The protein below binds the small molecule below.
Small molecule (SMILES): Nc1ncnc2c1ncn2[C@H]1C[C@H](O)[C@@H](COP(=O)(O)O)O1

Binding-site contacts:
Ligand atom O5' contacts residue DC1 of chain 1.IC at 2.5 Å (h-bond).
Ligand atom N7 contacts residue PRO416 of chain 1.N at 3.7 Å.
Ligand atom N6 contacts residue PRO416 of chain 1.N at 2.8 Å (h-bond).
Ligand atom N6 contacts residue SER417 of chain 1.N at 3.5 Å.
Ligand atom P contacts residue DC1 of chain 1.IC at 1.6 Å.
Ligand atom OP2 contacts residue DC1 of chain 1.IC at 2.5 Å (h-bond).
Ligand atom C2 contacts residue GLY424 of chain 1.N at 4.1 Å.
Ligand atom C5 contacts residue PRO205 of chain 1.N at 4.2 Å (hydrophobic).
Ligand atom C5 contacts residue HIS415 of chain 1.N at 4.3 Å.
Ligand atom C6 contacts residue PRO205 of chain 1.N at 3.9 Å (hydrophobic).
Ligand atom OP1 contacts residue DC1 of chain 1.IC at 2.5 Å (h-bond).
Ligand atom C2' contacts residue PRO416 of chain 1.N at 4.5 Å (hydrophobic).
Ligand atom O4' contacts residue DC1 of chain 1.IC at 4.2 Å.
Ligand atom N1 contacts residue PRO416 of chain 1.N at 3.4 Å (h-bond).
Ligand atom N3 contacts residue PRO205 of chain 1.N at 4.4 Å.
Ligand atom N6 contacts residue PRO205 of chain 1.N at 4.2 Å.
Ligand atom C6 contacts residue PRO416 of chain 1.N at 2.9 Å (hydrophobic).
Ligand atom C2 contacts residue PRO416 of chain 1.N at 4.2 Å (hydrophobic).
Ligand atom C5 contacts residue PRO416 of chain 1.N at 3.2 Å (hydrophobic).
Ligand atom N1 contacts residue GLY424 of chain 1.N at 3.9 Å.
Ligand atom OP2 contacts residue ASP411 of chain 1.P at 4.2 Å.
Ligand atom N1 contacts residue PRO205 of chain 1.N at 4.0 Å.
Ligand atom C2 contacts residue PRO205 of chain 1.N at 4.0 Å (hydrophobic).
Ligand atom C8 contacts residue HIS415 of chain 1.N at 3.3 Å.
Ligand atom N9 contacts residue PRO416 of chain 1.N at 4.3 Å.
Ligand atom C5' contacts residue DC1 of chain 1.IC at 3.8 Å.
Ligand atom N6 contacts residue ASN394 of chain 1.N at 4.3 Å.
Ligand atom C4 contacts residue PRO416 of chain 1.N at 4.0 Å (hydrophobic).
Ligand atom N7 contacts residue HIS415 of chain 1.N at 3.0 Å (h-bond).
Ligand atom C8 contacts residue PRO416 of chain 1.N at 4.5 Å (hydrophobic).
Ligand atom N3 contacts residue PRO416 of chain 1.N at 4.1 Å.

Sequence of chain 1.N:
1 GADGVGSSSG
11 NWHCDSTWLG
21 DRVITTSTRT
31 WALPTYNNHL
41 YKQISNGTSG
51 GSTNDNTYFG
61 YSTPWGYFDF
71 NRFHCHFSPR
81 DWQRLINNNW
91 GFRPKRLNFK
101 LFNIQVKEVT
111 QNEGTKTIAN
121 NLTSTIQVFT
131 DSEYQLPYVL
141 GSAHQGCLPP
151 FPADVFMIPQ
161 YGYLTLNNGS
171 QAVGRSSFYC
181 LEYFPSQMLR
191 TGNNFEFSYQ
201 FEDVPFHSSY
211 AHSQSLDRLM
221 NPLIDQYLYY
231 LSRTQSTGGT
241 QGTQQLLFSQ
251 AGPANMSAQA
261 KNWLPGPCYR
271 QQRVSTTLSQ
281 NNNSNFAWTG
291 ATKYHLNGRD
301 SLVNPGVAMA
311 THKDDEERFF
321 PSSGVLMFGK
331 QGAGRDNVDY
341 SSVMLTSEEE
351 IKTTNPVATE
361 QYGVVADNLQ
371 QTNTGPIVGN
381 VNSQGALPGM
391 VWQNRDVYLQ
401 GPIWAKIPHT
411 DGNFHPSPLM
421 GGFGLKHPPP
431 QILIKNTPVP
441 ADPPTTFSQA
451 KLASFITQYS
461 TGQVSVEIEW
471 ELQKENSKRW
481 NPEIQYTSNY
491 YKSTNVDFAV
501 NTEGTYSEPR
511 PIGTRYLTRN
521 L

Sequence of chain 1.P:
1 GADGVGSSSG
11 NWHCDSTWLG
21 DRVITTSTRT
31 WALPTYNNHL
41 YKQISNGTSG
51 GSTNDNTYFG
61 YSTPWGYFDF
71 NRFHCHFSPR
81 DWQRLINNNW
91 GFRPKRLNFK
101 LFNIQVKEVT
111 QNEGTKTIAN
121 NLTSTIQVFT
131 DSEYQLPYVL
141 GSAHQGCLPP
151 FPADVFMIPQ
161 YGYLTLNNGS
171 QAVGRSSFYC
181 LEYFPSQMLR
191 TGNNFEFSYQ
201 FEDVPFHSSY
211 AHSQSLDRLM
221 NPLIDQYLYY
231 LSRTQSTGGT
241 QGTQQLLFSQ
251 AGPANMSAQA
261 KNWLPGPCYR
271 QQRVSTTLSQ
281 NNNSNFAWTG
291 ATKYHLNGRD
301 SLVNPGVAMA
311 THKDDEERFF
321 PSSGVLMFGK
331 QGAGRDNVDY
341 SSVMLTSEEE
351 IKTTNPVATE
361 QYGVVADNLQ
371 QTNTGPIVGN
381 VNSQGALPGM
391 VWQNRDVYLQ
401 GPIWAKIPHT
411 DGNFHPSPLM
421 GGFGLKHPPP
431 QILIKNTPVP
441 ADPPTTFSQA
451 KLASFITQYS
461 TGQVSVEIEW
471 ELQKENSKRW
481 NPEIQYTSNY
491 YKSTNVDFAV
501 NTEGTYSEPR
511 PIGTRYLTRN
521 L